Binding-site contacts:
Ligand atom C5 contacts residue THR342 of chain 1.B at 4.4 Å.
Ligand atom C8 contacts residue THR350 of chain 1.B at 4.3 Å.
Ligand atom C8 contacts residue LEU338 of chain 1.B at 3.9 Å (hydrophobic).
Ligand atom C7 contacts residue LEU338 of chain 1.B at 4.2 Å (hydrophobic).
Ligand atom C4 contacts residue ASN340 of chain 1.B at 4.2 Å.
Ligand atom O7 contacts residue LEU338 of chain 1.B at 4.1 Å.
Ligand atom O7 contacts residue ASN340 of chain 1.B at 3.9 Å.
Ligand atom C7 contacts residue ASN340 of chain 1.B at 3.6 Å.
Ligand atom C5 contacts residue ASN340 of chain 1.B at 3.6 Å.
Ligand atom C2 contacts residue ASN340 of chain 1.B at 2.4 Å.
Ligand atom O5 contacts residue ASN340 of chain 1.B at 2.3 Å (h-bond).
Ligand atom C6 contacts residue THR342 of chain 1.B at 3.6 Å.
Ligand atom C1 contacts residue ASN340 of chain 1.B at 1.4 Å.
Ligand atom C3 contacts residue ASN340 of chain 1.B at 3.8 Å.
Ligand atom N2 contacts residue ASN340 of chain 1.B at 2.9 Å (h-bond).
Ligand atom N2 contacts residue THR350 of chain 1.B at 4.3 Å.
Ligand atom O5 contacts residue THR342 of chain 1.B at 4.1 Å.
Ligand atom O6 contacts residue THR342 of chain 1.B at 4.4 Å.

This protein binds this small molecule.
Small molecule (SMILES): CC(=O)N[C@H]1[C@H](O[C@H]2[C@H](O)[C@@H](NC(C)=O)CO[C@@H]2CO)O[C@H](CO)[C@@H](O)[C@@H]1O

Sequence of chain 1.B:
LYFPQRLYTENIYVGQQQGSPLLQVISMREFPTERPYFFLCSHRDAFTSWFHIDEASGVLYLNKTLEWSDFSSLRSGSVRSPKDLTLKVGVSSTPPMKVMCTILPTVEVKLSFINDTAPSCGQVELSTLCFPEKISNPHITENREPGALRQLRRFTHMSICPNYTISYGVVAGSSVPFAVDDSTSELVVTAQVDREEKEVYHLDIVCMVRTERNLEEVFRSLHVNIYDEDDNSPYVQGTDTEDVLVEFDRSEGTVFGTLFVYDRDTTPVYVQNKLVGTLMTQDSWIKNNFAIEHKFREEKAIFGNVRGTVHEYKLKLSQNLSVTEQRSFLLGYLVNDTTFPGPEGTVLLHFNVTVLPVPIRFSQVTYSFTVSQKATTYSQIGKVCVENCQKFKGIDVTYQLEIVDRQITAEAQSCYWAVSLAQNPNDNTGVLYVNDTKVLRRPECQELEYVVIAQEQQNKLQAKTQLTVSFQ